This small molecule binds to this protein.
Small molecule (SMILES): CC(=O)N[C@H]1[C@H](O[C@H]2[C@H](O)[C@@H](NC(C)=O)CO[C@@H]2CO)O[C@H](CO)[C@@H](O[C@@H]2O[C@H](CO[C@H]3O[C@H](CO)[C@@H](O)[C@H](O[C@H]4O[C@H](CO)[C@@H](O)[C@H](O)[C@@H]4O)[C@@H]3O)[C@@H](O)[C@H](O[C@H]3O[C@H](CO)[C@@H](O)[C@H](O)[C@@H]3O[C@H]3O[C@H](CO)[C@@H](O)[C@H](O)[C@@H]3O)[C@@H]2O)[C@@H]1O

Sequence of chain 1.A:
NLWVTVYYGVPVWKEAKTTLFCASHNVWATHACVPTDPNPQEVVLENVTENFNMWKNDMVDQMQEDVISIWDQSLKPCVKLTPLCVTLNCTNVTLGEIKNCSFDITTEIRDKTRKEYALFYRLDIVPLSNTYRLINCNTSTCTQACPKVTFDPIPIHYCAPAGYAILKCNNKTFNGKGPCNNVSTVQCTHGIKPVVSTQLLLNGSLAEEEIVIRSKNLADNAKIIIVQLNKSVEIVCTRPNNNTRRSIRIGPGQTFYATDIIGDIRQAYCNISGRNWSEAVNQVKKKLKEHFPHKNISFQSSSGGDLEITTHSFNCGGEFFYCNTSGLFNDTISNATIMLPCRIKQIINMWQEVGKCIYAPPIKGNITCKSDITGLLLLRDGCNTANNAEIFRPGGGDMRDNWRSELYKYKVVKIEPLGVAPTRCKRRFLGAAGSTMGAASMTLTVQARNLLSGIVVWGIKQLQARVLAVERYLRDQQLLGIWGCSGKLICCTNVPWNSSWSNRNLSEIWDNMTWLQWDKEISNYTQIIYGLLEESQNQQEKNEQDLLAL

Binding-site contacts:
Ligand atom C1 contacts residue SER407 of chain 1.A at 4.0 Å.
Ligand atom O7 contacts residue PRO189 of chain 1.A at 4.2 Å.
Ligand atom C2 contacts residue SER407 of chain 1.A at 4.4 Å.
Ligand atom C6 contacts residue GLY353 of chain 1.A at 4.3 Å.
Ligand atom C1 contacts residue LYS406 of chain 1.A at 4.3 Å.
Ligand atom O5 contacts residue LYS406 of chain 1.A at 4.4 Å.
Ligand atom C8 contacts residue ASN351 of chain 1.A at 3.1 Å.
Ligand atom O4 contacts residue LYS406 of chain 1.A at 4.0 Å.
Ligand atom C7 contacts residue LYS406 of chain 1.A at 4.0 Å.
Ligand atom O7 contacts residue ASN351 of chain 1.A at 3.3 Å (h-bond).
Ligand atom O6 contacts residue GLY353 of chain 1.A at 4.1 Å.
Ligand atom N2 contacts residue SER407 of chain 1.A at 3.9 Å.
Ligand atom C2 contacts residue ASN239 of chain 1.A at 2.4 Å.
Ligand atom O7 contacts residue LYS406 of chain 1.A at 3.1 Å (salt-bridge).
Ligand atom O7 contacts residue CYS405 of chain 1.A at 4.1 Å.
Ligand atom C5 contacts residue LYS406 of chain 1.A at 3.6 Å.
Ligand atom C3 contacts residue CYS405 of chain 1.A at 4.5 Å (hydrophobic).
Ligand atom C3 contacts residue LYS406 of chain 1.A at 4.0 Å.
Ligand atom C1 contacts residue ASN239 of chain 1.A at 1.5 Å.
Ligand atom O5 contacts residue ASN239 of chain 1.A at 2.4 Å (h-bond).
Ligand atom O3 contacts residue PRO183 of chain 1.A at 3.6 Å (h-bond).
Ligand atom C8 contacts residue PHE350 of chain 1.A at 4.4 Å (hydrophobic).
Ligand atom O3 contacts residue CYS405 of chain 1.A at 3.7 Å.
Ligand atom C5 contacts residue ASN239 of chain 1.A at 3.7 Å.
Ligand atom C7 contacts residue ASN351 of chain 1.A at 3.5 Å.
Ligand atom C4 contacts residue LYS406 of chain 1.A at 4.1 Å.
Ligand atom O7 contacts residue THR404 of chain 1.A at 4.3 Å.
Ligand atom O6 contacts residue CYS352 of chain 1.A at 4.0 Å.
Ligand atom C7 contacts residue ASN239 of chain 1.A at 3.7 Å.
Ligand atom C4 contacts residue ASN239 of chain 1.A at 4.2 Å.
Ligand atom C3 contacts residue ASN239 of chain 1.A at 3.7 Å.
Ligand atom O7 contacts residue ASN239 of chain 1.A at 4.1 Å.
Ligand atom N2 contacts residue ASN239 of chain 1.A at 2.8 Å (h-bond).
Ligand atom C8 contacts residue LYS406 of chain 1.A at 4.1 Å.
Ligand atom C6 contacts residue LYS406 of chain 1.A at 4.5 Å.